Sequence of chain 1.H:
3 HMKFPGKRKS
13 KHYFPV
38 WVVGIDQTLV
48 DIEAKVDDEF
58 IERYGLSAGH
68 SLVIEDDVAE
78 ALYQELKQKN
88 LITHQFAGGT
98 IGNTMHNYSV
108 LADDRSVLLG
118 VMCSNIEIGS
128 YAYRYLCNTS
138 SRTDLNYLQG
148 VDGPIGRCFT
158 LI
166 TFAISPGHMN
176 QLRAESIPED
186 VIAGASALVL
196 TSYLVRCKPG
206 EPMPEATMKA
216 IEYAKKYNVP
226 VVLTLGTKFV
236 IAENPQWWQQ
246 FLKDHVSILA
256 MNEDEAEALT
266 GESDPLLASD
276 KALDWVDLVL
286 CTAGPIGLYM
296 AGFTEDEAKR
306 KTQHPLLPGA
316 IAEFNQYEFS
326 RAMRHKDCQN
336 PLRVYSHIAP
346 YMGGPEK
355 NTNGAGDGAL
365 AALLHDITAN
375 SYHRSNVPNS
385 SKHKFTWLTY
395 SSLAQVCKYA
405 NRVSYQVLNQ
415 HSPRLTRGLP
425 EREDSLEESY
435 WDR

This small molecule binds to this protein.
Small molecule (SMILES): Nc1nc2c(ncn2[C@@H]2O[C@H](CO[P](=O)(O)OP(=O)(O)O)[C@@H](O[P](=O)(O)OP(=O)(O)O)[C@H]2O)c(=O)[nH]1

Sequence of chain 1.G:
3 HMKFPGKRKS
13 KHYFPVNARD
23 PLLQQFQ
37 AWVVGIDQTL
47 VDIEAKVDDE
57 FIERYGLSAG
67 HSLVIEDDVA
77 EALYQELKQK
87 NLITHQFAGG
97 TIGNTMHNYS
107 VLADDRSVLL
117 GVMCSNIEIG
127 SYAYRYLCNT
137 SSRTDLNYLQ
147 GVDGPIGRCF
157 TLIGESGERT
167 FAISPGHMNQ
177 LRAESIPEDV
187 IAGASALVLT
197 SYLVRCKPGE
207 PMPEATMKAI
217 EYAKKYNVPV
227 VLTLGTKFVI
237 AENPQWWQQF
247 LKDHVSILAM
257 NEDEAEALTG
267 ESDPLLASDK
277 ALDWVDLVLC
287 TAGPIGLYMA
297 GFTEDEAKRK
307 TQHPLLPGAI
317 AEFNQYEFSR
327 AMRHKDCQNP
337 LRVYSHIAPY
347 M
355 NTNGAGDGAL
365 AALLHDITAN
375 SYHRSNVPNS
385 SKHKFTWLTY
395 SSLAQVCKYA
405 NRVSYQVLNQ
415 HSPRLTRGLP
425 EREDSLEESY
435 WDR

Binding-site contacts:
Ligand atom O3A contacts residue LYS13 of chain 1.G at 3.6 Å.
Ligand atom O3A contacts residue LYS386 of chain 1.G at 3.4 Å.
Ligand atom O3B contacts residue ARG10 of chain 1.G at 2.5 Å (salt-bridge).
Ligand atom PA contacts residue LYS386 of chain 1.G at 3.1 Å.
Ligand atom O1B contacts residue SER12 of chain 1.G at 3.4 Å.
Ligand atom N1 contacts residue LYS402 of chain 1.G at 3.2 Å (salt-bridge).
Ligand atom N7 contacts residue PHE324 of chain 1.G at 3.3 Å.
Ligand atom O6 contacts residue ALA398 of chain 1.G at 3.2 Å.
Ligand atom N7 contacts residue GLN399 of chain 1.G at 3.5 Å.
Ligand atom O3B contacts residue LYS386 of chain 1.G at 3.5 Å (salt-bridge).
Ligand atom C5 contacts residue GLN399 of chain 1.G at 3.5 Å.
Ligand atom O2A contacts residue LYS386 of chain 1.G at 3.1 Å (salt-bridge).
Ligand atom O5' contacts residue LYS13 of chain 1.G at 3.6 Å.
Ligand atom N2 contacts residue ASP436 of chain 1.H at 3.1 Å (salt-bridge).
Ligand atom O2B contacts residue LYS386 of chain 1.G at 3.4 Å.
Ligand atom O1A contacts residue LYS386 of chain 1.G at 2.8 Å (salt-bridge).
Ligand atom O3A contacts residue HIS14 of chain 1.G at 3.4 Å (h-bond).
Ligand atom N7 contacts residue SER396 of chain 1.G at 2.5 Å (h-bond).
Ligand atom C8 contacts residue SER396 of chain 1.G at 3.2 Å.
Ligand atom O3B contacts residue GLN399 of chain 1.G at 3.6 Å (h-bond).
Ligand atom C5 contacts residue PHE324 of chain 1.G at 3.5 Å (hydrophobic).
Ligand atom O1C contacts residue LYS13 of chain 1.G at 3.4 Å.
Ligand atom O1B contacts residue LYS13 of chain 1.G at 2.9 Å (salt-bridge).
Ligand atom C3' contacts residue ARG305 of chain 1.G at 3.2 Å.
Ligand atom O2B contacts residue LYS13 of chain 1.G at 3.4 Å (salt-bridge).
Ligand atom C2' contacts residue ARG305 of chain 1.G at 3.2 Å.
Ligand atom O6 contacts residue PHE324 of chain 1.G at 3.3 Å.
Ligand atom C8 contacts residue PHE324 of chain 1.G at 3.5 Å (hydrophobic).
Ligand atom C6 contacts residue PHE324 of chain 1.G at 3.3 Å (hydrophobic).
Ligand atom O6 contacts residue LYS402 of chain 1.G at 2.8 Å (salt-bridge).
Ligand atom O2A contacts residue HIS14 of chain 1.G at 3.3 Å.
Ligand atom N1 contacts residue ARG437 of chain 1.H at 3.1 Å (salt-bridge).
Ligand atom O2' contacts residue PHE324 of chain 1.G at 3.6 Å.
Ligand atom N1 contacts residue PHE324 of chain 1.G at 3.6 Å.
Ligand atom O2B contacts residue SER12 of chain 1.G at 3.5 Å.
Ligand atom PB contacts residue ARG10 of chain 1.G at 3.5 Å.
Ligand atom C6 contacts residue LYS402 of chain 1.G at 3.2 Å.
Ligand atom PB contacts residue LYS13 of chain 1.G at 3.6 Å.
Ligand atom C4 contacts residue PHE324 of chain 1.G at 3.6 Å (hydrophobic).
Ligand atom O2B contacts residue HIS14 of chain 1.G at 3.4 Å (h-bond).